Sequence of chain 1.P:
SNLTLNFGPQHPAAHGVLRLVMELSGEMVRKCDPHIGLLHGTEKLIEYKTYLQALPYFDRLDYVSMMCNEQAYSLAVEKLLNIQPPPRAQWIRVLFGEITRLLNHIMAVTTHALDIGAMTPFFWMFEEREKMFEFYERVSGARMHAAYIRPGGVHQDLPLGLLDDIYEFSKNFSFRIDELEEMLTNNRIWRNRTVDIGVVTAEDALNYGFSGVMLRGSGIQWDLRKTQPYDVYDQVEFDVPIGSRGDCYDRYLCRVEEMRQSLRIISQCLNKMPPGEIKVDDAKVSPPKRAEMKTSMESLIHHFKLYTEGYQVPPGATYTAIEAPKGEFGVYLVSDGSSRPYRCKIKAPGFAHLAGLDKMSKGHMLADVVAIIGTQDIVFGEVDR

This small molecule binds to this protein.
Small molecule (SMILES): C=C(C)[C@H]1Cc2c(ccc3c2O[C@@H]2COc4cc(OC)c(OC)cc4[C@@H]2C3=O)O1

Binding-site contacts:
Ligand atom C11 contacts residue MET37 of chain 1.C at 4.0 Å (hydrophobic).
Ligand atom O28 contacts residue TYR64 of chain 1.P at 4.0 Å.
Ligand atom C20 contacts residue HIS15 of chain 1.P at 4.0 Å.
Ligand atom C27 contacts residue GLY16 of chain 1.P at 3.6 Å.
Ligand atom C27 contacts residue GLY28 of chain 1.C at 3.7 Å.
Ligand atom C18 contacts residue MET37 of chain 1.C at 3.7 Å (hydrophobic).
Ligand atom C07 contacts residue MET37 of chain 1.C at 3.8 Å (hydrophobic).
Ligand atom C01 contacts residue LEU115 of chain 1.P at 4.0 Å (hydrophobic).
Ligand atom C22 contacts residue MET37 of chain 1.C at 3.8 Å (hydrophobic).
Ligand atom O16 contacts residue THR112 of chain 1.P at 3.5 Å.
Ligand atom C17 contacts residue HIS15 of chain 1.P at 4.0 Å.
Ligand atom C17 contacts residue MET37 of chain 1.C at 3.4 Å (hydrophobic).
Ligand atom C12 contacts residue MET37 of chain 1.C at 3.4 Å (hydrophobic).
Ligand atom C14 contacts residue PRO12 of chain 1.P at 3.3 Å (hydrophobic).
Ligand atom C09 contacts residue MET36 of chain 1.C at 4.0 Å (hydrophobic).
Ligand atom C27 contacts residue LEU29 of chain 1.C at 4.0 Å (hydrophobic).
Ligand atom O08 contacts residue PHE53 of chain 1.C at 3.3 Å.
Ligand atom C01 contacts residue PHE124 of chain 1.P at 4.0 Å (hydrophobic).
Ligand atom O13 contacts residue MET37 of chain 1.C at 3.2 Å.
Ligand atom C04 contacts residue PHE123 of chain 1.P at 3.9 Å (hydrophobic).
Ligand atom C06 contacts residue MET37 of chain 1.C at 3.7 Å (hydrophobic).
Ligand atom C29 contacts residue HIS15 of chain 1.P at 4.0 Å.
Ligand atom O25 contacts residue GLY28 of chain 1.C at 3.9 Å.
Ligand atom C15 contacts residue PRO12 of chain 1.P at 3.1 Å (hydrophobic).
Ligand atom C10 contacts residue MET36 of chain 1.C at 4.0 Å (hydrophobic).
Ligand atom O16 contacts residue HIS15 of chain 1.P at 3.9 Å.
Ligand atom C23 contacts residue PRO12 of chain 1.P at 3.8 Å (hydrophobic).
Ligand atom C21 contacts residue GLY16 of chain 1.P at 4.0 Å.
Ligand atom O16 contacts residue MET37 of chain 1.C at 3.6 Å.
Ligand atom O25 contacts residue THR26 of chain 1.C at 3.7 Å.
Ligand atom C21 contacts residue HIS15 of chain 1.P at 4.0 Å.
Ligand atom C05 contacts residue MET37 of chain 1.C at 4.0 Å (hydrophobic).
Ligand atom C07 contacts residue PHE53 of chain 1.C at 3.7 Å (hydrophobic).
Ligand atom O26 contacts residue TYR64 of chain 1.P at 3.8 Å.
Ligand atom C01 contacts residue PHE123 of chain 1.P at 3.8 Å (hydrophobic).
Ligand atom C09 contacts residue PHE53 of chain 1.C at 3.5 Å (hydrophobic).
Ligand atom C27 contacts residue ALA33 of chain 1.C at 3.8 Å (hydrophobic).
Ligand atom C18 contacts residue HIS15 of chain 1.P at 3.6 Å.
Ligand atom C05 contacts residue LEU115 of chain 1.P at 3.8 Å (hydrophobic).
Ligand atom C18 contacts residue MET108 of chain 1.P at 3.9 Å (hydrophobic).

Sequence of chain 1.C:
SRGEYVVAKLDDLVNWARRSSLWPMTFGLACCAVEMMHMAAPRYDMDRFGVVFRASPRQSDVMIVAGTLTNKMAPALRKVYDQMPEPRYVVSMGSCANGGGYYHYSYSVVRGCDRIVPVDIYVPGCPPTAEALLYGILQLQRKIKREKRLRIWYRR